This small molecule binds to this protein.
Small molecule (SMILES): CO[C@@H](C(=O)N1Cc2[nH]nc(NC(=O)c3ccc(N4CCN(C)CC4)cc3)c2C1)c1ccccc1

Sequence of chain 1.B:
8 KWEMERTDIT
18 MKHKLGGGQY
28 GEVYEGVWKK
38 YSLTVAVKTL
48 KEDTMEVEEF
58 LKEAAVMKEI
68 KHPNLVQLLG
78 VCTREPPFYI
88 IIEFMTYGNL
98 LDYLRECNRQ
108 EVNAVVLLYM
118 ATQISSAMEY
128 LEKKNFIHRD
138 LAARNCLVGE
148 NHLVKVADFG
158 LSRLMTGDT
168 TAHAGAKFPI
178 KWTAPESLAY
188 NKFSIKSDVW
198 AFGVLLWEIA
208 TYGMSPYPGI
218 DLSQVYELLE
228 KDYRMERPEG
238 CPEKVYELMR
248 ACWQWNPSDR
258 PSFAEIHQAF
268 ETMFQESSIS

Binding-site contacts:
Ligand atom C10 contacts residue GLY95 of chain 1.B at 3.7 Å.
Ligand atom C35 contacts residue ARG141 of chain 1.B at 3.1 Å.
Ligand atom C11 contacts residue GLY95 of chain 1.B at 3.8 Å.
Ligand atom C29 contacts residue LEU144 of chain 1.B at 3.8 Å (hydrophobic).
Ligand atom C9 contacts residue GLY95 of chain 1.B at 3.6 Å.
Ligand atom C36 contacts residue LYS45 of chain 1.B at 3.6 Å.
Ligand atom C11 contacts residue THR93 of chain 1.B at 3.5 Å.
Ligand atom N2 contacts residue GLU90 of chain 1.B at 2.9 Å (salt-bridge).
Ligand atom C35 contacts residue LEU144 of chain 1.B at 3.3 Å (hydrophobic).
Ligand atom C31 contacts residue ARG141 of chain 1.B at 3.8 Å.
Ligand atom N4 contacts residue ALA43 of chain 1.B at 3.8 Å.
Ligand atom N4 contacts residue PHE91 of chain 1.B at 3.6 Å.
Ligand atom C13 contacts residue ALA43 of chain 1.B at 3.6 Å (hydrophobic).
Ligand atom C33 contacts residue ASN142 of chain 1.B at 3.8 Å.
Ligand atom N5 contacts residue MET92 of chain 1.B at 3.2 Å (h-bond).
Ligand atom N4 contacts residue MET92 of chain 1.B at 3.0 Å (h-bond).
Ligand atom C12 contacts residue PHE91 of chain 1.B at 3.8 Å (hydrophobic).
Ligand atom C12 contacts residue GLY95 of chain 1.B at 3.8 Å.
Ligand atom O34 contacts residue LYS45 of chain 1.B at 3.2 Å (salt-bridge).
Ligand atom C31 contacts residue LEU144 of chain 1.B at 3.7 Å (hydrophobic).
Ligand atom C35 contacts residue ASN96 of chain 1.B at 3.8 Å.
Ligand atom O8 contacts residue LEU22 of chain 1.B at 3.5 Å.
Ligand atom C29 contacts residue ALA154 of chain 1.B at 3.8 Å (hydrophobic).
Ligand atom N1 contacts residue LEU144 of chain 1.B at 3.8 Å.
Ligand atom C33 contacts residue ARG141 of chain 1.B at 3.9 Å.
Ligand atom C33 contacts residue LEU144 of chain 1.B at 3.5 Å (hydrophobic).
Ligand atom C7 contacts residue LEU22 of chain 1.B at 3.9 Å (hydrophobic).
Ligand atom C7 contacts residue GLY95 of chain 1.B at 3.7 Å.
Ligand atom C6 contacts residue LEU22 of chain 1.B at 3.6 Å (hydrophobic).
Ligand atom C14 contacts residue LEU144 of chain 1.B at 3.7 Å (hydrophobic).
Ligand atom N2 contacts residue ALA43 of chain 1.B at 3.5 Å.
Ligand atom C16 contacts residue LEU144 of chain 1.B at 3.8 Å (hydrophobic).
Ligand atom C22 contacts residue THR93 of chain 1.B at 3.4 Å.
Ligand atom O26 contacts residue LYS45 of chain 1.B at 3.1 Å (salt-bridge).
Ligand atom O34 contacts residue ASP155 of chain 1.B at 3.5 Å (salt-bridge).
Ligand atom C33 contacts residue ALA154 of chain 1.B at 3.7 Å (hydrophobic).
Ligand atom N4 contacts residue GLU90 of chain 1.B at 3.6 Å.
Ligand atom C36 contacts residue GLY24 of chain 1.B at 3.2 Å.
Ligand atom C12 contacts residue MET92 of chain 1.B at 3.3 Å (hydrophobic).
Ligand atom C13 contacts residue LEU144 of chain 1.B at 3.6 Å (hydrophobic).